Binding-site contacts:
Ligand atom C8 contacts residue VAL44 of chain 1.D at 4.3 Å (hydrophobic).
Ligand atom C8 contacts residue CYS43 of chain 1.D at 3.4 Å (hydrophobic).
Ligand atom C6 contacts residue VAL44 of chain 1.D at 4.2 Å (hydrophobic).
Ligand atom C7 contacts residue CYS207 of chain 1.D at 4.0 Å (hydrophobic).
Ligand atom O5 contacts residue ASN13 of chain 1.D at 2.4 Å (h-bond).
Ligand atom C8 contacts residue THR205 of chain 1.D at 3.9 Å.
Ligand atom C1 contacts residue THR15 of chain 1.D at 4.3 Å.
Ligand atom O5 contacts residue THR15 of chain 1.D at 4.2 Å.
Ligand atom C8 contacts residue THR15 of chain 1.D at 4.3 Å.
Ligand atom O3 contacts residue CYS207 of chain 1.D at 3.5 Å (h-bond).
Ligand atom N2 contacts residue CYS207 of chain 1.D at 3.9 Å.
Ligand atom C5 contacts residue THR15 of chain 1.D at 4.0 Å.
Ligand atom C2 contacts residue ASN13 of chain 1.D at 2.6 Å.
Ligand atom C7 contacts residue ASN13 of chain 1.D at 3.5 Å.
Ligand atom O3 contacts residue CYS73 of chain 1.D at 3.9 Å.
Ligand atom C5 contacts residue ASN13 of chain 1.D at 3.7 Å.
Ligand atom C4 contacts residue ASN13 of chain 1.D at 4.3 Å.
Ligand atom N2 contacts residue ASN13 of chain 1.D at 2.9 Å (h-bond).
Ligand atom C1 contacts residue ASN13 of chain 1.D at 1.5 Å.
Ligand atom C8 contacts residue CYS207 of chain 1.D at 3.6 Å (hydrophobic).
Ligand atom C6 contacts residue THR15 of chain 1.D at 4.3 Å.
Ligand atom O7 contacts residue ASN13 of chain 1.D at 3.7 Å.
Ligand atom C3 contacts residue ASN13 of chain 1.D at 3.9 Å.

Sequence of chain 1.D:
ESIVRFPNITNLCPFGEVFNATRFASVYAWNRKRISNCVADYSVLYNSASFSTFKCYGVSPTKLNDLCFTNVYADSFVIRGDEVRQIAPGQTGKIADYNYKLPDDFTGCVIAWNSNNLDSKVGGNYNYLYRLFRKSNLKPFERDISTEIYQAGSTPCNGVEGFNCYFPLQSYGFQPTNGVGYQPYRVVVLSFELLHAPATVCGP

This protein binds this small molecule.
Small molecule (SMILES): CC(=O)N[C@H]1[C@H](O[C@H]2[C@H](O)[C@@H](NC(C)=O)CO[C@@H]2CO)O[C@H](CO)[C@@H](O)[C@@H]1O